Binding-site contacts:
Ligand atom N contacts residue TYR7 of chain 1.H at 3.0 Å (h-bond).
Ligand atom C contacts residue TYR7 of chain 1.H at 3.3 Å (hydrophobic).
Ligand atom CG1 contacts residue ASP94 of chain 1.G at 3.5 Å.
Ligand atom O contacts residue TYR7 of chain 1.H at 3.3 Å.
Ligand atom N contacts residue SER98 of chain 1.G at 2.8 Å (h-bond).
Ligand atom CA contacts residue TYR99 of chain 1.H at 3.3 Å (hydrophobic).
Ligand atom O contacts residue TYR159 of chain 1.H at 2.6 Å (h-bond).
Ligand atom O contacts residue GLN156 of chain 1.H at 2.9 Å (h-bond).
Ligand atom N contacts residue ASP94 of chain 1.G at 2.8 Å (salt-bridge).
Ligand atom CE contacts residue ASP116 of chain 1.H at 3.3 Å.
Ligand atom O contacts residue ARG114 of chain 1.H at 2.9 Å (salt-bridge).
Ligand atom CA contacts residue ARG95 of chain 1.G at 3.5 Å.
Ligand atom O contacts residue THR143 of chain 1.H at 3.0 Å (h-bond).
Ligand atom N contacts residue TYR99 of chain 1.H at 3.0 Å (h-bond).
Ligand atom O contacts residue TRP147 of chain 1.H at 3.4 Å (h-bond).
Ligand atom CG1 contacts residue TRP147 of chain 1.H at 3.4 Å (hydrophobic).
Ligand atom CB contacts residue TYR9 of chain 1.H at 3.3 Å (hydrophobic).
Ligand atom CA contacts residue SER98 of chain 1.G at 3.4 Å.
Ligand atom O contacts residue ARG95 of chain 1.G at 2.6 Å (salt-bridge).
Ligand atom CG1 contacts residue ARG114 of chain 1.H at 3.3 Å.
Ligand atom CG1 contacts residue TYR7 of chain 1.H at 3.5 Å (hydrophobic).
Ligand atom N contacts residue GLU63 of chain 1.H at 3.0 Å (salt-bridge).
Ligand atom CA contacts residue TYR7 of chain 1.H at 3.3 Å (hydrophobic).
Ligand atom O contacts residue TRP147 of chain 1.H at 2.9 Å (h-bond).
Ligand atom CB contacts residue ASP77 of chain 1.H at 3.3 Å.
Ligand atom NZ contacts residue ASP116 of chain 1.H at 3.0 Å (salt-bridge).
Ligand atom O contacts residue TYR84 of chain 1.H at 2.6 Å (h-bond).
Ligand atom N contacts residue TYR171 of chain 1.H at 2.8 Å (h-bond).
Ligand atom N contacts residue ARG114 of chain 1.H at 3.4 Å (salt-bridge).
Ligand atom N contacts residue GLN156 of chain 1.H at 2.9 Å (h-bond).
Ligand atom O contacts residue TYR159 of chain 1.H at 3.3 Å.
Ligand atom O contacts residue LYS146 of chain 1.H at 3.4 Å (salt-bridge).
Ligand atom CG1 contacts residue GLN156 of chain 1.H at 3.4 Å.
Ligand atom CB contacts residue TYR99 of chain 1.H at 3.5 Å (hydrophobic).
Ligand atom CA contacts residue GLU63 of chain 1.H at 3.3 Å.
Ligand atom N contacts residue ASP77 of chain 1.H at 2.8 Å (salt-bridge).
Ligand atom CA contacts residue GLN156 of chain 1.H at 3.5 Å.
Ligand atom CG1 contacts residue TYR9 of chain 1.H at 3.4 Å (hydrophobic).
Ligand atom CG2 contacts residue GLU63 of chain 1.H at 3.5 Å.
Ligand atom CG contacts residue ASP77 of chain 1.H at 3.4 Å.

The small molecule below binds the protein below.
Small molecule (SMILES): CC(C)[C@H](N)C(=O)N[C@H](C(=O)/N=C/C(=O)N[C@@H](C)C(=O)N[C@H](C(=O)NCC(=O)N[C@H](C(=O)NCC(=O)N[C@H](C=O)CCCCN)C(C)C)C(C)C)C(C)C

Sequence of chain 1.G:
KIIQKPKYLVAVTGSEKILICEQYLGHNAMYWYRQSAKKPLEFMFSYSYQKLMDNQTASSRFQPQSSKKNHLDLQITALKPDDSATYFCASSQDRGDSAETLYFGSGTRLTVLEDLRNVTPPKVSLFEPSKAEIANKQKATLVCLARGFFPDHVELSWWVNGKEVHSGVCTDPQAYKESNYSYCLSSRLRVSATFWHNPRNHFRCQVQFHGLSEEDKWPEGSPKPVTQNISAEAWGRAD

Sequence of chain 1.H:
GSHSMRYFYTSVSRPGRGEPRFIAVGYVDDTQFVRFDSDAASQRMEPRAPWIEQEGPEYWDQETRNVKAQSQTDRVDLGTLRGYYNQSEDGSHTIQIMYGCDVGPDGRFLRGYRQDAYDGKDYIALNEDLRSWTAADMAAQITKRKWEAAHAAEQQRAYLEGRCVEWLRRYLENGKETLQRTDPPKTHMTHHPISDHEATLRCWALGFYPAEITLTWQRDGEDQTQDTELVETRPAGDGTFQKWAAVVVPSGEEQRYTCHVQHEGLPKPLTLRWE